Sequence of chain 1.A:
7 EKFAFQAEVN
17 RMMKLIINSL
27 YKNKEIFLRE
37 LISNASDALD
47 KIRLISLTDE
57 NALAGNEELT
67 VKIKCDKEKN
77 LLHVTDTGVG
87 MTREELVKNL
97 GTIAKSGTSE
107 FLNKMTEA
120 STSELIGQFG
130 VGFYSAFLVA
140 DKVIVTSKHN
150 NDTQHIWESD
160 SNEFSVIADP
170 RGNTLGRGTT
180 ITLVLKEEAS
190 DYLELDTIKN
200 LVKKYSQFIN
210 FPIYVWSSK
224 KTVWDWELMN

Binding-site contacts:
Ligand atom OAC contacts residue LEU37 of chain 1.A at 3.7 Å.
Ligand atom CAK contacts residue ASP82 of chain 1.A at 3.2 Å.
Ligand atom CL2 contacts residue ASN95 of chain 1.A at 3.8 Å.
Ligand atom CL1 contacts residue ASN40 of chain 1.A at 3.0 Å.
Ligand atom CAH contacts residue VAL130 of chain 1.A at 4.0 Å (hydrophobic).
Ligand atom CAR contacts residue ALA44 of chain 1.A at 4.1 Å (hydrophobic).
Ligand atom CAG contacts residue ASN95 of chain 1.A at 3.1 Å.
Ligand atom CL2 contacts residue LYS101 of chain 1.A at 3.5 Å.
Ligand atom CAJ contacts residue ASN95 of chain 1.A at 3.5 Å.
Ligand atom CAV contacts residue ASN95 of chain 1.A at 3.5 Å.
Ligand atom CAA contacts residue VAL85 of chain 1.A at 3.9 Å (hydrophobic).
Ligand atom CAU contacts residue LYS101 of chain 1.A at 3.6 Å.
Ligand atom CAI contacts residue VAL130 of chain 1.A at 3.8 Å (hydrophobic).
Ligand atom CL2 contacts residue ALA100 of chain 1.A at 4.0 Å.
Ligand atom CAH contacts residue LYS101 of chain 1.A at 3.5 Å.
Ligand atom OAD contacts residue THR178 of chain 1.A at 3.6 Å.
Ligand atom CAZ contacts residue MET87 of chain 1.A at 4.0 Å (hydrophobic).
Ligand atom CL2 contacts residue ILE99 of chain 1.A at 3.6 Å.
Ligand atom CAN contacts residue GLY129 of chain 1.A at 4.0 Å.
Ligand atom CAW contacts residue ASN40 of chain 1.A at 3.8 Å.
Ligand atom CAN contacts residue ASN95 of chain 1.A at 4.0 Å.
Ligand atom CAU contacts residue ASN95 of chain 1.A at 3.3 Å.
Ligand atom CAA contacts residue GLY86 of chain 1.A at 3.9 Å.
Ligand atom CL1 contacts residue PHE132 of chain 1.A at 3.2 Å.
Ligand atom CAR contacts residue MET87 of chain 1.A at 3.6 Å (hydrophobic).
Ligand atom CAA contacts residue MET87 of chain 1.A at 3.8 Å (hydrophobic).
Ligand atom OAD contacts residue ASP82 of chain 1.A at 2.5 Å (salt-bridge).
Ligand atom CAI contacts residue GLY129 of chain 1.A at 3.7 Å.
Ligand atom OAB contacts residue GLY86 of chain 1.A at 3.9 Å.
Ligand atom OAC contacts residue ILE180 of chain 1.A at 3.7 Å.
Ligand atom OAD contacts residue ALA44 of chain 1.A at 3.2 Å.
Ligand atom CAT contacts residue ASP82 of chain 1.A at 3.3 Å.
Ligand atom CAS contacts residue ASN40 of chain 1.A at 3.6 Å.
Ligand atom OAB contacts residue MET87 of chain 1.A at 3.4 Å.
Ligand atom OAQ contacts residue ASN95 of chain 1.A at 2.8 Å (h-bond).
Ligand atom OAC contacts residue ASN40 of chain 1.A at 3.5 Å.
Ligand atom OAB contacts residue THR178 of chain 1.A at 3.1 Å (h-bond).
Ligand atom CAS contacts residue ILE180 of chain 1.A at 3.9 Å (hydrophobic).
Ligand atom CAM contacts residue MET87 of chain 1.A at 4.0 Å (hydrophobic).
Ligand atom CAL contacts residue ASN40 of chain 1.A at 3.9 Å.

A small-molecule ligand and the protein it binds are described below.
Small molecule (SMILES): COC(=O)c1c(O)cc(O)c(Cl)c1CCc1nccn1Cc1ccc(Cl)o1